This small molecule binds to this protein.
Small molecule (SMILES): NC(=O)C1(N)CC1

Binding-site contacts:
Ligand atom N01 contacts residue GLN254 of chain 2.B at 4.0 Å.
Ligand atom N01 contacts residue GLN255 of chain 2.B at 3.8 Å.
Ligand atom C02 contacts residue GLN254 of chain 2.B at 4.3 Å.
Ligand atom C04 contacts residue GLN255 of chain 2.B at 4.0 Å.
Ligand atom N05 contacts residue ASN258 of chain 2.B at 2.6 Å (h-bond).
Ligand atom C06 contacts residue GLN255 of chain 2.B at 3.4 Å.
Ligand atom N05 contacts residue ARG256 of chain 2.B at 2.9 Å (salt-bridge).
Ligand atom C02 contacts residue ARG256 of chain 2.B at 3.8 Å.
Ligand atom O03 contacts residue GLN254 of chain 2.B at 3.7 Å.
Ligand atom C07 contacts residue ASN258 of chain 2.B at 3.4 Å.
Ligand atom C02 contacts residue GLN255 of chain 2.B at 3.6 Å.
Ligand atom C04 contacts residue EDO1 of chain 2.V at 4.3 Å.
Ligand atom O03 contacts residue GLN255 of chain 2.B at 3.5 Å.
Ligand atom N05 contacts residue PRO257 of chain 2.B at 4.0 Å.
Ligand atom C06 contacts residue EDO1 of chain 2.V at 3.9 Å.
Ligand atom O03 contacts residue ARG256 of chain 2.B at 2.7 Å (salt-bridge).
Ligand atom N05 contacts residue EDO1 of chain 2.V at 4.1 Å.
Ligand atom C04 contacts residue ARG256 of chain 2.B at 3.8 Å.
Ligand atom C04 contacts residue ASN258 of chain 2.B at 3.2 Å.
Ligand atom C06 contacts residue ASN258 of chain 2.B at 3.0 Å.

Sequence of chain 2.B:
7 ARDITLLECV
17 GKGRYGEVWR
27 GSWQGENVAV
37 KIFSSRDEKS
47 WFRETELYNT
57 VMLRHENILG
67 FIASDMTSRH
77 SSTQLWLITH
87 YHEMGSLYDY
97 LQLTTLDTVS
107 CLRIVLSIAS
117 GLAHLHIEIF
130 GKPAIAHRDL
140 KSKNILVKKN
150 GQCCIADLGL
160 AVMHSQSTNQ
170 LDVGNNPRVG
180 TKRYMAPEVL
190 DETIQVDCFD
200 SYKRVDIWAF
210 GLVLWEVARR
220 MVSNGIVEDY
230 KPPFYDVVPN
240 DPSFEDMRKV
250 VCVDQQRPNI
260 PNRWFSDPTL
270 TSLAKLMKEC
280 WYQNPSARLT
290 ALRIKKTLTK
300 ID